This protein binds this small molecule.
Small molecule (SMILES): CC(C)[C@@H](C=O)NC(=O)[C@H](C)NC(=O)[C@H](CCC(=O)O)NC(=O)[C@H](C)N

Sequence of chain 2.E:
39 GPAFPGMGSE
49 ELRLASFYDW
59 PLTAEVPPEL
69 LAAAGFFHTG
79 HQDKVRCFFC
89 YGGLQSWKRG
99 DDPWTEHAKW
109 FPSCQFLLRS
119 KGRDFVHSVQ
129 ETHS

Binding-site contacts:
Ligand atom CB contacts residue TRP108 of chain 2.E at 3.6 Å (hydrophobic).
Ligand atom N contacts residue SER94 of chain 2.E at 3.8 Å.
Ligand atom N contacts residue TRP108 of chain 2.E at 4.0 Å.
Ligand atom CB contacts residue TRP95 of chain 2.E at 3.9 Å (hydrophobic).
Ligand atom CG contacts residue GLN93 of chain 2.E at 3.8 Å.
Ligand atom CA contacts residue GLN93 of chain 2.E at 3.6 Å.
Ligand atom N contacts residue GLY91 of chain 2.E at 3.6 Å.
Ligand atom N contacts residue ASP99 of chain 2.E at 2.8 Å (salt-bridge).
Ligand atom OE1 contacts residue GLN93 of chain 2.E at 3.7 Å.
Ligand atom CA contacts residue GLN93 of chain 2.E at 4.0 Å.
Ligand atom CA contacts residue GLN93 of chain 2.E at 3.4 Å.
Ligand atom CA contacts residue SER94 of chain 2.E at 3.6 Å.
Ligand atom CA contacts residue TRP108 of chain 2.E at 3.9 Å (hydrophobic).
Ligand atom C contacts residue TRP108 of chain 2.E at 4.1 Å (hydrophobic).
Ligand atom O contacts residue GLU104 of chain 2.E at 3.5 Å (salt-bridge).
Ligand atom N contacts residue LEU92 of chain 2.E at 4.0 Å.
Ligand atom CB contacts residue GLN93 of chain 2.E at 3.8 Å.
Ligand atom CA contacts residue LEU92 of chain 2.E at 4.1 Å (hydrophobic).
Ligand atom CB contacts residue GLU104 of chain 2.E at 3.6 Å.
Ligand atom N contacts residue GLU104 of chain 2.E at 3.6 Å.
Ligand atom C contacts residue GLN93 of chain 2.E at 3.6 Å.
Ligand atom OE2 contacts residue SER94 of chain 2.E at 3.9 Å.
Ligand atom O contacts residue GLN93 of chain 2.E at 3.1 Å (h-bond).
Ligand atom C contacts residue ARG97 of chain 1.D at 4.0 Å.
Ligand atom OE1 contacts residue SER94 of chain 2.E at 3.8 Å.
Ligand atom C contacts residue LEU92 of chain 2.E at 3.9 Å (hydrophobic).
Ligand atom CD contacts residue SER94 of chain 2.E at 3.5 Å.
Ligand atom C contacts residue GLU104 of chain 2.E at 4.0 Å.
Ligand atom CG contacts residue SER94 of chain 2.E at 3.5 Å.
Ligand atom CG2 contacts residue LYS82 of chain 2.E at 3.7 Å.
Ligand atom CA contacts residue GLY91 of chain 2.E at 3.7 Å.
Ligand atom CA contacts residue ASP99 of chain 2.E at 3.8 Å.
Ligand atom O contacts residue LEU92 of chain 2.E at 3.5 Å.
Ligand atom C contacts residue GLN93 of chain 2.E at 4.1 Å.
Ligand atom CA contacts residue GLU104 of chain 2.E at 3.9 Å.
Ligand atom CG2 contacts residue GLN93 of chain 2.E at 3.3 Å.
Ligand atom O contacts residue ARG97 of chain 1.D at 3.2 Å (salt-bridge).
Ligand atom CB contacts residue GLN93 of chain 2.E at 3.4 Å.
Ligand atom N contacts residue GLN93 of chain 2.E at 2.9 Å (h-bond).
Ligand atom O contacts residue TRP108 of chain 2.E at 3.5 Å (h-bond).

Sequence of chain 1.D:
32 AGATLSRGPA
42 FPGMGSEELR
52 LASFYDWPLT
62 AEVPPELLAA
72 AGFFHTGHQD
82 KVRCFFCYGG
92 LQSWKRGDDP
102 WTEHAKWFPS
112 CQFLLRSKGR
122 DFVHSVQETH